Sequence of chain 1.A:
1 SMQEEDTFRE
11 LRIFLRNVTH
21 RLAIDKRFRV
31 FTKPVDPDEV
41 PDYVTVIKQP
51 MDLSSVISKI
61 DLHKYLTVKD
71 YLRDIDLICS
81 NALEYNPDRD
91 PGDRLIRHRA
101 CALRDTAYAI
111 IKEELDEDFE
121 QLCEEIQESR

A protein and the small-molecule ligand that binds it are described below.
Small molecule (SMILES): C=C/C=N/C(=O)CNC(C)=O

Binding-site contacts:
Ligand atom C5 contacts residue HIS98 of chain 1.A at 3.5 Å.
Ligand atom C4 contacts residue HIS98 of chain 1.A at 4.0 Å.
Ligand atom C4 contacts residue ARG94 of chain 1.A at 4.5 Å.
Ligand atom O1 contacts residue ARG94 of chain 1.A at 3.5 Å (salt-bridge).
Ligand atom C6 contacts residue HIS98 of chain 1.A at 4.0 Å.
Ligand atom N1 contacts residue ARG97 of chain 1.A at 4.4 Å.
Ligand atom O1 contacts residue HIS98 of chain 1.A at 3.8 Å.
Ligand atom N1 contacts residue HIS98 of chain 1.A at 4.1 Å.
Ligand atom C1 contacts residue CYS101 of chain 1.A at 2.4 Å (hydrophobic).
Ligand atom O2 contacts residue HIS98 of chain 1.A at 3.4 Å.
Ligand atom N2 contacts residue HIS98 of chain 1.A at 4.0 Å.
Ligand atom C3 contacts residue CYS101 of chain 1.A at 3.1 Å (hydrophobic).
Ligand atom O1 contacts residue ARG97 of chain 1.A at 4.0 Å.
Ligand atom N1 contacts residue CYS101 of chain 1.A at 4.4 Å.
Ligand atom C2 contacts residue CYS101 of chain 1.A at 1.7 Å (hydrophobic).
Ligand atom C3 contacts residue HIS98 of chain 1.A at 3.7 Å.
Ligand atom C2 contacts residue ARG97 of chain 1.A at 3.6 Å.
Ligand atom C3 contacts residue ARG97 of chain 1.A at 3.4 Å.